Sequence of chain 1.B:
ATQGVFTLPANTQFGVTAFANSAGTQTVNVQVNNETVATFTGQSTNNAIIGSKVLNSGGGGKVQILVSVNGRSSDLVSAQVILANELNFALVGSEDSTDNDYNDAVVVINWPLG

A protein and the small-molecule ligand that binds it are described below.
Small molecule (SMILES): C[C@@H]1O[C@H](O)[C@@H](O)[C@H](O)[C@@H]1O

Binding-site contacts:
Ligand atom C3 contacts residue PK61 of chain 1.H at 3.8 Å.
Ligand atom C2 contacts residue CA1 of chain 1.E at 3.9 Å.
Ligand atom C1 contacts residue ASP96 of chain 1.A at 3.9 Å.
Ligand atom O4 contacts residue GLY114 of chain 1.B at 2.6 Å (h-bond).
Ligand atom O2 contacts residue PK61 of chain 1.H at 3.0 Å.
Ligand atom C6 contacts residue GLY114 of chain 1.B at 3.6 Å.
Ligand atom O2 contacts residue GLU95 of chain 1.A at 3.4 Å (salt-bridge).
Ligand atom O3 contacts residue ASP104 of chain 1.A at 3.0 Å (salt-bridge).
Ligand atom C2 contacts residue ASP96 of chain 1.A at 3.4 Å.
Ligand atom O2 contacts residue ASP96 of chain 1.A at 2.5 Å (salt-bridge).
Ligand atom C2 contacts residue SER22 of chain 1.A at 3.7 Å.
Ligand atom O3 contacts residue CA1 of chain 1.F at 2.5 Å.
Ligand atom O3 contacts residue CA1 of chain 1.E at 2.5 Å.
Ligand atom O2 contacts residue ASP104 of chain 1.A at 3.2 Å (salt-bridge).
Ligand atom O2 contacts residue ASP99 of chain 1.A at 3.5 Å (salt-bridge).
Ligand atom C3 contacts residue ASP104 of chain 1.A at 3.7 Å.
Ligand atom O5 contacts residue ALA23 of chain 1.A at 3.0 Å (h-bond).
Ligand atom O5 contacts residue PK61 of chain 1.H at 2.5 Å.
Ligand atom C4 contacts residue GLY114 of chain 1.B at 3.5 Å.
Ligand atom O4 contacts residue ASP104 of chain 1.A at 3.8 Å.
Ligand atom C3 contacts residue CA1 of chain 1.E at 3.4 Å.
Ligand atom O4 contacts residue SER22 of chain 1.A at 3.4 Å.
Ligand atom C3 contacts residue ASP99 of chain 1.A at 3.2 Å.
Ligand atom C2 contacts residue ASP104 of chain 1.A at 3.4 Å.
Ligand atom C1 contacts residue SER22 of chain 1.A at 3.7 Å.
Ligand atom C2 contacts residue PK61 of chain 1.H at 2.5 Å.
Ligand atom C1 contacts residue PK61 of chain 1.H at 1.5 Å.
Ligand atom O2 contacts residue SER97 of chain 1.A at 3.4 Å.
Ligand atom C3 contacts residue CA1 of chain 1.F at 3.3 Å.
Ligand atom O3 contacts residue ASP99 of chain 1.A at 2.6 Å (salt-bridge).
Ligand atom O5 contacts residue SER22 of chain 1.A at 3.7 Å.
Ligand atom O2 contacts residue CA1 of chain 1.F at 2.5 Å.
Ligand atom O4 contacts residue ASN21 of chain 1.A at 3.1 Å (h-bond).
Ligand atom C5 contacts residue ALA23 of chain 1.A at 3.9 Å (hydrophobic).
Ligand atom C2 contacts residue CA1 of chain 1.F at 3.4 Å.
Ligand atom O4 contacts residue CA1 of chain 1.E at 2.5 Å.
Ligand atom C4 contacts residue CA1 of chain 1.E at 3.4 Å.
Ligand atom O3 contacts residue ASP101 of chain 1.A at 2.9 Å (salt-bridge).
Ligand atom C5 contacts residue PK61 of chain 1.H at 3.8 Å.
Ligand atom C6 contacts residue ALA23 of chain 1.A at 3.7 Å (hydrophobic).

Sequence of chain 1.A:
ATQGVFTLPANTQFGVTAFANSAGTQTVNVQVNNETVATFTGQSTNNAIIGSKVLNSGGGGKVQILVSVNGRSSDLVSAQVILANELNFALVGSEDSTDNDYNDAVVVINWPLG